The protein below binds the small molecule below.
Small molecule (SMILES): CC(=O)N[C@@H]1[C@@H](O)[C@H](O)[C@@H](CO)O[C@H]1O

Sequence of chain 1.B:
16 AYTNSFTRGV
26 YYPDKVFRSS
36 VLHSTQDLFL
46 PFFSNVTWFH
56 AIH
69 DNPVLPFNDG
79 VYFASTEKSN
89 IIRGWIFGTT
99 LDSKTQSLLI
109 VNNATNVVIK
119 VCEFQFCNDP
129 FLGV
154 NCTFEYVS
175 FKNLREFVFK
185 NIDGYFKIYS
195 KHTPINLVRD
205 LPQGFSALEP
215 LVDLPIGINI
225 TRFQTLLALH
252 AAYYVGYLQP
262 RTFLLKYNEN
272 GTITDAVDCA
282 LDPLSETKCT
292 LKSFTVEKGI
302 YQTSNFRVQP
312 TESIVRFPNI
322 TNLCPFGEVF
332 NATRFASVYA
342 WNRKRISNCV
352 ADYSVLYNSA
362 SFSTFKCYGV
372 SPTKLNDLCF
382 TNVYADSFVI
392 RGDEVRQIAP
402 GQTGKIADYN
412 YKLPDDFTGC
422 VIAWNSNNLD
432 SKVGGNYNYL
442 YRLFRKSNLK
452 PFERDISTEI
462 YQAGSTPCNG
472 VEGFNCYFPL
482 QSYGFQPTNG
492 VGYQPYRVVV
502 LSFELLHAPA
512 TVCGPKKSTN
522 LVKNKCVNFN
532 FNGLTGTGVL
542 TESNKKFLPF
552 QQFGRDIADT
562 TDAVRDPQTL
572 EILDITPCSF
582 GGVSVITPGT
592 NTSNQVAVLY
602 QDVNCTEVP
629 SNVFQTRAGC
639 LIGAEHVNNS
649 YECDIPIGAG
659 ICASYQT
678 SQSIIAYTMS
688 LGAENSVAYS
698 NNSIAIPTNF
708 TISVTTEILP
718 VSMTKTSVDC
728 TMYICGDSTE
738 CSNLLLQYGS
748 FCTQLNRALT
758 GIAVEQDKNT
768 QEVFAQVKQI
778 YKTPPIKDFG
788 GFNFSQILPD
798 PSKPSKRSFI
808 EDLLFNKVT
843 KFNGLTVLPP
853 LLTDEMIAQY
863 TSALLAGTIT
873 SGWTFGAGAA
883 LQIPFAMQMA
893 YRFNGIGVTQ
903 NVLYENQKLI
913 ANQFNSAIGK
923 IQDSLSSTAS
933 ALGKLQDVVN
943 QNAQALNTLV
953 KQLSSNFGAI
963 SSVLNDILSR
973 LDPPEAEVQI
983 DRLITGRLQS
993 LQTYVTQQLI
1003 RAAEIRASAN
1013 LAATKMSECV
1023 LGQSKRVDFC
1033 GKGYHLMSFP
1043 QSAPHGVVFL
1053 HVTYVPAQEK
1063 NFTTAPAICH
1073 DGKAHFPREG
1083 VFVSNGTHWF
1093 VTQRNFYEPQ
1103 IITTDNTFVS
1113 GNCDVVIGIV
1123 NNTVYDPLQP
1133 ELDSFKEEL

Binding-site contacts:
Ligand atom O5 contacts residue THR593 of chain 1.B at 4.5 Å.
Ligand atom N2 contacts residue ASN592 of chain 1.B at 2.9 Å (h-bond).
Ligand atom C4 contacts residue ASN592 of chain 1.B at 4.2 Å.
Ligand atom O5 contacts residue ASN592 of chain 1.B at 2.4 Å (h-bond).
Ligand atom C5 contacts residue ASN592 of chain 1.B at 3.7 Å.
Ligand atom C3 contacts residue ASN592 of chain 1.B at 3.8 Å.
Ligand atom C2 contacts residue ASN592 of chain 1.B at 2.5 Å.
Ligand atom O6 contacts residue ASN592 of chain 1.B at 3.0 Å (h-bond).
Ligand atom O7 contacts residue ASN592 of chain 1.B at 3.1 Å (h-bond).
Ligand atom C7 contacts residue ASN592 of chain 1.B at 3.3 Å.
Ligand atom C6 contacts residue ASN592 of chain 1.B at 4.0 Å.
Ligand atom C1 contacts residue ASN592 of chain 1.B at 1.4 Å.